Binding-site contacts:
Ligand atom O contacts residue TYR84 of chain 1.C at 2.9 Å (h-bond).
Ligand atom CB contacts residue TRP167 of chain 1.C at 3.4 Å (hydrophobic).
Ligand atom CA contacts residue TYR7 of chain 1.C at 3.5 Å (hydrophobic).
Ligand atom O contacts residue TRP147 of chain 1.C at 2.8 Å (h-bond).
Ligand atom ND2 contacts residue GLN97 of chain 1.C at 2.8 Å (h-bond).
Ligand atom N contacts residue GLU63 of chain 1.C at 2.8 Å (salt-bridge).
Ligand atom OG contacts residue GLU63 of chain 1.C at 2.8 Å (salt-bridge).
Ligand atom OD1 contacts residue GLN70 of chain 1.C at 3.3 Å (h-bond).
Ligand atom CD2 contacts residue TRP73 of chain 1.C at 3.4 Å (hydrophobic).
Ligand atom O contacts residue LYS146 of chain 1.C at 3.0 Å.
Ligand atom OXT contacts residue THR143 of chain 1.C at 2.6 Å (h-bond).
Ligand atom OXT contacts residue TYR84 of chain 1.C at 2.7 Å (h-bond).
Ligand atom O contacts residue LYS146 of chain 1.C at 3.1 Å (salt-bridge).
Ligand atom NE1 contacts residue LYS66 of chain 1.C at 3.3 Å.
Ligand atom O contacts residue TRP73 of chain 1.C at 2.9 Å (h-bond).
Ligand atom CE2 contacts residue LYS66 of chain 1.C at 3.4 Å.
Ligand atom O contacts residue LYS66 of chain 1.C at 2.8 Å (salt-bridge).
Ligand atom N contacts residue TYR7 of chain 1.C at 2.8 Å (h-bond).
Ligand atom ND2 contacts residue GLN70 of chain 1.C at 3.4 Å (h-bond).
Ligand atom OD1 contacts residue GLN97 of chain 1.C at 2.9 Å (h-bond).
Ligand atom N contacts residue TYR171 of chain 1.C at 2.6 Å (h-bond).
Ligand atom N contacts residue GLN70 of chain 1.C at 2.8 Å (h-bond).
Ligand atom CG contacts residue LYS66 of chain 1.C at 3.1 Å.
Ligand atom O contacts residue ASN80 of chain 1.C at 2.7 Å (h-bond).
Ligand atom CG contacts residue GLN70 of chain 1.C at 3.4 Å.
Ligand atom C contacts residue TYR84 of chain 1.C at 3.2 Å (hydrophobic).
Ligand atom ND1 contacts residue VAL76 of chain 1.C at 3.4 Å.
Ligand atom O contacts residue HIS155 of chain 1.C at 2.6 Å (h-bond).
Ligand atom O contacts residue GLN70 of chain 1.C at 3.3 Å.
Ligand atom N contacts residue SER77 of chain 1.C at 3.2 Å (h-bond).
Ligand atom CD2 contacts residue TRP147 of chain 1.C at 3.4 Å (hydrophobic).
Ligand atom CD2 contacts residue SER99 of chain 1.C at 3.4 Å.
Ligand atom N contacts residue TYR156 of chain 1.C at 3.1 Å (h-bond).
Ligand atom CA contacts residue TYR171 of chain 1.C at 3.4 Å (hydrophobic).
Ligand atom CB contacts residue TRP73 of chain 1.C at 3.2 Å (hydrophobic).
Ligand atom O contacts residue TRP73 of chain 1.C at 3.0 Å (h-bond).
Ligand atom ND2 contacts residue TRP73 of chain 1.C at 3.4 Å.
Ligand atom O contacts residue TYR7 of chain 1.C at 3.5 Å.
Ligand atom O contacts residue TYR159 of chain 1.C at 2.5 Å (h-bond).
Ligand atom CB contacts residue TYR156 of chain 1.C at 3.4 Å (hydrophobic).

Sequence of chain 1.C:
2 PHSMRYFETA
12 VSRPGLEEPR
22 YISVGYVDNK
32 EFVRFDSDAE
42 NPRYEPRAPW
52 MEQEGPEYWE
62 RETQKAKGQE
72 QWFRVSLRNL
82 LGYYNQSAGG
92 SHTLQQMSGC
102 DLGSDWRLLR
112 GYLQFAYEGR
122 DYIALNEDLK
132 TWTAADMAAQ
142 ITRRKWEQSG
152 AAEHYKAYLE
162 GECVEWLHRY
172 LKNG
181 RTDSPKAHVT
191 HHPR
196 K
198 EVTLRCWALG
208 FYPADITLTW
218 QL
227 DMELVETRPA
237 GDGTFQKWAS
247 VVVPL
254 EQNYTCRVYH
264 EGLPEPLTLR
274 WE

The protein below binds the small molecule below.
Small molecule (SMILES): CC[C@H](N)C(=O)N[C@@H](CO)C(=O)N[C@@H](CC(C)C)C(=O)N[C@@H](CC1=c2ccccc2=NC1)C(=O)N[C@@H](CC(N)=O)C(=O)NCC(=O)N1CCC[C@H]1C(=O)N[C@@H](CC1=NC=NC1)C(=O)N[C@@H](CC(C)C)C(=O)O